The protein below binds the small molecule below.
Small molecule (SMILES): CC(=O)N[C@@H]1[C@@H](O)[C@H](O)[C@@H](CO)O[C@H]1O

Sequence of chain 58.B:
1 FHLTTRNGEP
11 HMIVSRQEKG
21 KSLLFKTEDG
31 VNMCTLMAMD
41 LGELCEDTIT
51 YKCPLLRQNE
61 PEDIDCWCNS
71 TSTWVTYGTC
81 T

Binding-site contacts:
Ligand atom N2 contacts residue ASN69 of chain 58.B at 4.3 Å.
Ligand atom C5 contacts residue VAL31 of chain 58.B at 4.2 Å (hydrophobic).
Ligand atom C2 contacts residue VAL31 of chain 58.B at 4.0 Å (hydrophobic).
Ligand atom C6 contacts residue ASN69 of chain 58.B at 4.4 Å.
Ligand atom C6 contacts residue LEU24 of chain 58.B at 4.5 Å (hydrophobic).
Ligand atom N2 contacts residue VAL31 of chain 58.B at 4.0 Å.
Ligand atom O1 contacts residue SER70 of chain 58.B at 4.2 Å.
Ligand atom O7 contacts residue ASN69 of chain 58.B at 3.8 Å.
Ligand atom C8 contacts residue SER70 of chain 58.B at 3.7 Å.
Ligand atom O1 contacts residue VAL31 of chain 58.B at 3.4 Å (h-bond).
Ligand atom O4 contacts residue VAL31 of chain 58.B at 3.3 Å.
Ligand atom O1 contacts residue ASN69 of chain 58.B at 2.1 Å (h-bond).
Ligand atom O3 contacts residue VAL31 of chain 58.B at 3.6 Å.
Ligand atom O4 contacts residue NAG1 of chain 58.R at 3.0 Å.
Ligand atom C5 contacts residue MET33 of chain 58.B at 3.7 Å (hydrophobic).
Ligand atom C1 contacts residue VAL31 of chain 58.B at 4.3 Å (hydrophobic).
Ligand atom C4 contacts residue VAL31 of chain 58.B at 3.8 Å (hydrophobic).
Ligand atom O6 contacts residue NAG1 of chain 58.R at 3.0 Å.
Ligand atom C6 contacts residue NAG1 of chain 58.R at 4.3 Å.
Ligand atom O5 contacts residue MET33 of chain 58.B at 4.2 Å.
Ligand atom C2 contacts residue ASN69 of chain 58.B at 4.2 Å.
Ligand atom C8 contacts residue ASN69 of chain 58.B at 3.4 Å.
Ligand atom C5 contacts residue NAG1 of chain 58.R at 4.3 Å.
Ligand atom O1 contacts residue MET33 of chain 58.B at 3.9 Å.
Ligand atom C5 contacts residue ASN69 of chain 58.B at 3.7 Å.
Ligand atom C8 contacts residue ARG57 of chain 58.B at 4.2 Å.
Ligand atom C1 contacts residue ASN69 of chain 58.B at 2.7 Å.
Ligand atom O5 contacts residue ASN69 of chain 58.B at 2.8 Å (h-bond).
Ligand atom C3 contacts residue VAL31 of chain 58.B at 3.0 Å (hydrophobic).
Ligand atom C6 contacts residue MET33 of chain 58.B at 3.5 Å (hydrophobic).
Ligand atom C7 contacts residue ASN69 of chain 58.B at 3.8 Å.
Ligand atom C7 contacts residue SER70 of chain 58.B at 4.4 Å.
Ligand atom O3 contacts residue NAG1 of chain 58.R at 2.6 Å (h-bond).
Ligand atom C3 contacts residue NAG1 of chain 58.R at 3.7 Å.
Ligand atom C4 contacts residue NAG1 of chain 58.R at 3.2 Å.